The protein below binds the small molecule below.
Small molecule (SMILES): Cc1cc(CCCCCCCOc2ccc(C3=N[C@@H](C)CO3)cc2)on1

Sequence of chain 17.C:
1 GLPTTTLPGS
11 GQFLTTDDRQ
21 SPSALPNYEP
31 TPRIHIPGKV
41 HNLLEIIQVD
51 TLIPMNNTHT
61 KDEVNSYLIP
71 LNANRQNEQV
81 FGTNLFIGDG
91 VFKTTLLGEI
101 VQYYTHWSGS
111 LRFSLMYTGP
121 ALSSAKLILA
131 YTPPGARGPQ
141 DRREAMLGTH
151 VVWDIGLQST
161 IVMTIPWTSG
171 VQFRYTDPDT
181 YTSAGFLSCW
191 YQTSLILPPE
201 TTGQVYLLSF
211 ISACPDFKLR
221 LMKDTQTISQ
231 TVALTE

Binding-site contacts:
Ligand atom C3 contacts residue PHE186 of chain 17.A at 3.8 Å (hydrophobic).
Ligand atom C5B contacts residue TYR197 of chain 17.A at 3.7 Å (hydrophobic).
Ligand atom C6B contacts residue TYR197 of chain 17.A at 3.6 Å (hydrophobic).
Ligand atom O1 contacts residue ALA24 of chain 17.C at 3.6 Å.
Ligand atom C4 contacts residue MET224 of chain 17.A at 3.8 Å (hydrophobic).
Ligand atom CM1 contacts residue SER107 of chain 17.A at 3.9 Å.
Ligand atom N2 contacts residue ALA24 of chain 17.C at 3.4 Å.
Ligand atom O1B contacts residue MET221 of chain 17.A at 3.4 Å.
Ligand atom C3 contacts residue PRO174 of chain 17.A at 3.8 Å (hydrophobic).
Ligand atom N3A contacts residue ASN219 of chain 17.A at 3.0 Å (h-bond).
Ligand atom C5C contacts residue ILE104 of chain 17.A at 3.8 Å (hydrophobic).
Ligand atom C6B contacts residue LEU106 of chain 17.A at 3.9 Å (hydrophobic).
Ligand atom C5 contacts residue TYR152 of chain 17.A at 3.8 Å (hydrophobic).
Ligand atom C5C contacts residue TYR128 of chain 17.A at 3.5 Å (hydrophobic).
Ligand atom C5 contacts residue PHE186 of chain 17.A at 3.5 Å (hydrophobic).
Ligand atom C3C contacts residue VAL188 of chain 17.A at 3.3 Å (hydrophobic).
Ligand atom C31 contacts residue ALA150 of chain 17.A at 3.5 Å (hydrophobic).
Ligand atom C2C contacts residue VAL188 of chain 17.A at 3.2 Å (hydrophobic).
Ligand atom C4A contacts residue ASN219 of chain 17.A at 3.5 Å.
Ligand atom C7C contacts residue TYR197 of chain 17.A at 3.8 Å (hydrophobic).
Ligand atom C4B contacts residue LEU106 of chain 17.A at 3.7 Å (hydrophobic).
Ligand atom C31 contacts residue PRO174 of chain 17.A at 3.4 Å (hydrophobic).
Ligand atom C4 contacts residue TYR152 of chain 17.A at 3.9 Å (hydrophobic).
Ligand atom C4 contacts residue PHE186 of chain 17.A at 3.6 Å (hydrophobic).
Ligand atom C3C contacts residue TYR128 of chain 17.A at 3.9 Å (hydrophobic).
Ligand atom C4C contacts residue TYR152 of chain 17.A at 3.8 Å (hydrophobic).
Ligand atom C2B contacts residue MET221 of chain 17.A at 3.5 Å (hydrophobic).
Ligand atom C31 contacts residue VAL176 of chain 17.A at 3.3 Å (hydrophobic).
Ligand atom C6C contacts residue MET221 of chain 17.A at 3.7 Å (hydrophobic).
Ligand atom C7C contacts residue TYR128 of chain 17.A at 3.6 Å (hydrophobic).
Ligand atom C3B contacts residue MET221 of chain 17.A at 3.8 Å (hydrophobic).
Ligand atom N2 contacts residue PHE186 of chain 17.A at 3.7 Å.
Ligand atom C6C contacts residue VAL191 of chain 17.A at 3.2 Å (hydrophobic).
Ligand atom O1B contacts residue TYR128 of chain 17.A at 3.9 Å.
Ligand atom O1 contacts residue TYR152 of chain 17.A at 3.9 Å.
Ligand atom O1 contacts residue PHE186 of chain 17.A at 3.5 Å.
Ligand atom C1B contacts residue MET221 of chain 17.A at 3.8 Å (hydrophobic).
Ligand atom O1 contacts residue VAL188 of chain 17.A at 3.8 Å.
Ligand atom C5B contacts residue LEU106 of chain 17.A at 3.5 Å (hydrophobic).
Ligand atom C31 contacts residue SER175 of chain 17.A at 3.6 Å.

Sequence of chain 17.A:
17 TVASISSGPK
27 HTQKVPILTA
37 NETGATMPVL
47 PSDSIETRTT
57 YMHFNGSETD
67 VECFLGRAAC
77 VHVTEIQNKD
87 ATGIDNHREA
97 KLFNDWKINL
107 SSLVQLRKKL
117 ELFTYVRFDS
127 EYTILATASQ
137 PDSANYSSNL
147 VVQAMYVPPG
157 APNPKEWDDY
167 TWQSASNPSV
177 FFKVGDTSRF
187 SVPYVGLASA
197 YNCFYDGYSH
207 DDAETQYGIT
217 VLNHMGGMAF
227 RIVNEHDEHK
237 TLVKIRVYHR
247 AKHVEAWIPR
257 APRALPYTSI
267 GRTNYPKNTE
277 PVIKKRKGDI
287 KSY